The protein below binds the small molecule below.
Small molecule (SMILES): CC(=O)N[C@H]1[C@H](O[C@H]2[C@H](O)[C@@H](NC(C)=O)CO[C@@H]2CO)O[C@H](CO)[C@@H](O)[C@@H]1O

Binding-site contacts:
Ligand atom O5 contacts residue ASN895 of chain 1.B at 2.5 Å (h-bond).
Ligand atom O5 contacts residue PHE982 of chain 1.B at 3.7 Å.
Ligand atom C5 contacts residue ASN895 of chain 1.B at 3.4 Å.
Ligand atom O6 contacts residue ALA893 of chain 1.B at 4.3 Å.
Ligand atom C5 contacts residue PHE982 of chain 1.B at 4.2 Å (hydrophobic).
Ligand atom C1 contacts residue ASN895 of chain 1.B at 1.5 Å.
Ligand atom O3 contacts residue ASN895 of chain 1.B at 2.1 Å (h-bond).
Ligand atom N2 contacts residue ASN895 of chain 1.B at 3.8 Å.
Ligand atom C6 contacts residue ALA893 of chain 1.B at 4.3 Å (hydrophobic).
Ligand atom O6 contacts residue ASN895 of chain 1.B at 3.9 Å.
Ligand atom C8 contacts residue GLU567 of chain 1.B at 3.8 Å.
Ligand atom O6 contacts residue PHE894 of chain 1.B at 3.2 Å (h-bond).
Ligand atom O3 contacts residue PHE894 of chain 1.B at 4.5 Å.
Ligand atom C6 contacts residue ASN895 of chain 1.B at 3.1 Å.
Ligand atom C2 contacts residue ASN895 of chain 1.B at 2.6 Å.
Ligand atom O7 contacts residue ASN568 of chain 1.B at 3.5 Å (h-bond).
Ligand atom C4 contacts residue ASN895 of chain 1.B at 3.9 Å.
Ligand atom C1 contacts residue LEU591 of chain 1.B at 3.9 Å (hydrophobic).
Ligand atom C3 contacts residue ASN895 of chain 1.B at 3.1 Å.
Ligand atom O5 contacts residue LEU591 of chain 1.B at 3.8 Å.
Ligand atom C6 contacts residue PHE982 of chain 1.B at 4.0 Å (hydrophobic).
Ligand atom C7 contacts residue ASN568 of chain 1.B at 4.3 Å.
Ligand atom C6 contacts residue PHE894 of chain 1.B at 3.3 Å (hydrophobic).

Sequence of chain 1.B:
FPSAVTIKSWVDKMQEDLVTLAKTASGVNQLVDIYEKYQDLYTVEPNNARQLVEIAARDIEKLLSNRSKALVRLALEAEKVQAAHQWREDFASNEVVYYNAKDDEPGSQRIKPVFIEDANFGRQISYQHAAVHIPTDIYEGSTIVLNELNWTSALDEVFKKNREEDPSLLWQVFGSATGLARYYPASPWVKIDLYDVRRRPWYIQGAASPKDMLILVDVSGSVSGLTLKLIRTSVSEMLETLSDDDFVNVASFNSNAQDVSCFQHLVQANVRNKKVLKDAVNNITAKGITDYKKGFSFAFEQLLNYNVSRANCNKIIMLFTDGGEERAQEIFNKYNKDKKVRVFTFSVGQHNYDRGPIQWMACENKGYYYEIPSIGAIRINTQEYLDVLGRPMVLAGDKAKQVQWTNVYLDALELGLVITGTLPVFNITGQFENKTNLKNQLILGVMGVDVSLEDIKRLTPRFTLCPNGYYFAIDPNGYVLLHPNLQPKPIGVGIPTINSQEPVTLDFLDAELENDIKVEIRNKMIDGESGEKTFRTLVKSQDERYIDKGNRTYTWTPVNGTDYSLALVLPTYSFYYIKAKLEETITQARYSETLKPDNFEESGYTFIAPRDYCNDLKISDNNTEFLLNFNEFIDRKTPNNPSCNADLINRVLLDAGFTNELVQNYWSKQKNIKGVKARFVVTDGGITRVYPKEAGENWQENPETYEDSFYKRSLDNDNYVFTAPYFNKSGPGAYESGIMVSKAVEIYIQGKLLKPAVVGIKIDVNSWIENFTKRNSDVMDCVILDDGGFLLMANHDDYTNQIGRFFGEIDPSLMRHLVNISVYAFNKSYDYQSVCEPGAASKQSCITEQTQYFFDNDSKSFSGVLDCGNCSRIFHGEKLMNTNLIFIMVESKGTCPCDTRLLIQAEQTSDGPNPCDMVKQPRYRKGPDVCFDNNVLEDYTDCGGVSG